Binding-site contacts:
Ligand atom O7 contacts residue ASN361 of chain 2.C at 4.3 Å.
Ligand atom C3 contacts residue ASN361 of chain 2.C at 3.8 Å.
Ligand atom N2 contacts residue ASN361 of chain 2.C at 3.0 Å (h-bond).
Ligand atom C4 contacts residue ASN361 of chain 2.C at 4.2 Å.
Ligand atom C8 contacts residue ASN361 of chain 2.C at 4.0 Å.
Ligand atom O5 contacts residue ASN361 of chain 2.C at 2.2 Å (h-bond).
Ligand atom O6 contacts residue ASN361 of chain 2.C at 4.5 Å.
Ligand atom C5 contacts residue ASN361 of chain 2.C at 3.5 Å.
Ligand atom C2 contacts residue ASN361 of chain 2.C at 2.6 Å.
Ligand atom C1 contacts residue ASN361 of chain 2.C at 1.4 Å.
Ligand atom C7 contacts residue ASN361 of chain 2.C at 3.7 Å.
Ligand atom C8 contacts residue NAG1 of chain 2.IA at 3.8 Å.

Sequence of chain 2.C:
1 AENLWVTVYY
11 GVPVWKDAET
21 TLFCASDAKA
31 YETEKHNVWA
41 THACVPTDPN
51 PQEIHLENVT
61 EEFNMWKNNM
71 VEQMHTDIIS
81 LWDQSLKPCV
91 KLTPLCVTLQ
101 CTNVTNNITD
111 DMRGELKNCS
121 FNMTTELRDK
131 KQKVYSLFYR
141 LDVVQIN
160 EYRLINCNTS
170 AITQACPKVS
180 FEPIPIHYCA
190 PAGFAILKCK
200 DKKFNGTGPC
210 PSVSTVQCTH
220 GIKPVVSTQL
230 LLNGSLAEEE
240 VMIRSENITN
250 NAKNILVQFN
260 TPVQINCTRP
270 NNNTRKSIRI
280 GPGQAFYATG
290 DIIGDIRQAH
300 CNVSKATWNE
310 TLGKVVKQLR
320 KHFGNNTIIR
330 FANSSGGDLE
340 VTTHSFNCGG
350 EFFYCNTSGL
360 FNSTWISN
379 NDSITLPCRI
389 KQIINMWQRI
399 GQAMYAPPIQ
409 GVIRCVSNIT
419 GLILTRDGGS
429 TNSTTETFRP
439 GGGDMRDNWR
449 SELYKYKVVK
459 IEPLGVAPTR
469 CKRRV

A small-molecule ligand and the protein it binds are described below.
Small molecule (SMILES): CC(=O)N[C@H]1[C@H](O[C@H]2[C@H](O)[C@@H](NC(C)=O)CO[C@@H]2CO)O[C@H](CO)[C@@H](O[C@@H]2O[C@H](CO)[C@@H](O)[C@H](O)[C@@H]2O)[C@@H]1O